This protein binds this small molecule.
Small molecule (SMILES): CC(=O)N[C@@H]1[C@@H](O)[C@H](O)[C@@H](CO)O[C@H]1O

Sequence of chain 53.E:
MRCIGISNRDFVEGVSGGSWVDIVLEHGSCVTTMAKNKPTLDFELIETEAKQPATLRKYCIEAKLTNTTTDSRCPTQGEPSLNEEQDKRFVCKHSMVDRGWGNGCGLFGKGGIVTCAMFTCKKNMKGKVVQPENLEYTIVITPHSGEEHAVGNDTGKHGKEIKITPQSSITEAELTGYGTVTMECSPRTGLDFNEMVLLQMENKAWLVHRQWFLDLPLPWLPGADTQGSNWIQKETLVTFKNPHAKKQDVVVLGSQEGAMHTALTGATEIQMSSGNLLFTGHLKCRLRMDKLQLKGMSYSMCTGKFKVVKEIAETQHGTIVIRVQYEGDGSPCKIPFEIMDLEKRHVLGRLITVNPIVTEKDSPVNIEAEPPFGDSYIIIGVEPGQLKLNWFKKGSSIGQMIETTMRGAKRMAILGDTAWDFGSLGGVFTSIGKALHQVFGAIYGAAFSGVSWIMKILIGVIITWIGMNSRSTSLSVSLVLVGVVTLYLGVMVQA

Binding-site contacts:
Ligand atom O7 contacts residue MET118 of chain 53.E at 3.5 Å.
Ligand atom N2 contacts residue ASN67 of chain 53.E at 3.3 Å (h-bond).
Ligand atom C4 contacts residue ASN67 of chain 53.E at 4.2 Å.
Ligand atom C8 contacts residue PHE90 of chain 53.E at 4.4 Å (hydrophobic).
Ligand atom O7 contacts residue ASN67 of chain 53.E at 4.5 Å.
Ligand atom C7 contacts residue MET118 of chain 53.E at 3.8 Å (hydrophobic).
Ligand atom C8 contacts residue ASN67 of chain 53.E at 3.6 Å.
Ligand atom C3 contacts residue ASN67 of chain 53.E at 3.6 Å.
Ligand atom C2 contacts residue ASN67 of chain 53.E at 2.4 Å.
Ligand atom C1 contacts residue ASN67 of chain 53.E at 1.4 Å.
Ligand atom O7 contacts residue ARG89 of chain 53.E at 4.2 Å.
Ligand atom O3 contacts residue ASN67 of chain 53.E at 3.8 Å.
Ligand atom O5 contacts residue ASN67 of chain 53.E at 2.4 Å (h-bond).
Ligand atom C8 contacts residue MET118 of chain 53.E at 4.1 Å (hydrophobic).
Ligand atom C7 contacts residue ASN67 of chain 53.E at 3.8 Å.
Ligand atom C5 contacts residue ASN67 of chain 53.E at 3.7 Å.